Sequence of chain 23.H:
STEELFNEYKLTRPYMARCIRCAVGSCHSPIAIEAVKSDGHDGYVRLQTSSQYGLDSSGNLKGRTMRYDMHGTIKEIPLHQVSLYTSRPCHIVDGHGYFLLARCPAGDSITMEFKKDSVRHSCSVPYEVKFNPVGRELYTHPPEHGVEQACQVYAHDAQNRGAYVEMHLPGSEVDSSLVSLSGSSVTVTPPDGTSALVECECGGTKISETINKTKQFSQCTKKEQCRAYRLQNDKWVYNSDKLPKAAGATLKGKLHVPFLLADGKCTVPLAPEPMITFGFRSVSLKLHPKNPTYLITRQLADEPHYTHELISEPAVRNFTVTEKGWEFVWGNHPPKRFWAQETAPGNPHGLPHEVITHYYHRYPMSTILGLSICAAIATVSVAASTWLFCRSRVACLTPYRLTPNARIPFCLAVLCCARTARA

The small molecule below binds the protein below.
Small molecule (SMILES): CC(=O)N[C@@H]1[C@@H](O)[C@H](O)[C@@H](CO)O[C@H]1O

Binding-site contacts:
Ligand atom C6 contacts residue SER284 of chain 23.H at 3.5 Å.
Ligand atom O6 contacts residue SER284 of chain 23.H at 2.6 Å (h-bond).
Ligand atom O6 contacts residue ASN318 of chain 23.H at 2.6 Å (h-bond).
Ligand atom C6 contacts residue ASN318 of chain 23.H at 3.2 Å.